Binding-site contacts:
Ligand atom C4 contacts residue ASN225 of chain 1.B at 4.2 Å.
Ligand atom O6 contacts residue THR99 of chain 1.B at 3.4 Å.
Ligand atom O7 contacts residue ASN225 of chain 1.B at 3.5 Å (h-bond).
Ligand atom O5 contacts residue THR99 of chain 1.B at 3.3 Å.
Ligand atom C5 contacts residue THR227 of chain 1.B at 3.6 Å.
Ligand atom C7 contacts residue SER450 of chain 1.A at 4.0 Å.
Ligand atom O5 contacts residue ASN225 of chain 1.B at 2.3 Å (h-bond).
Ligand atom C7 contacts residue ASN225 of chain 1.B at 3.4 Å.
Ligand atom O7 contacts residue SER450 of chain 1.A at 4.0 Å.
Ligand atom C2 contacts residue ASN225 of chain 1.B at 2.5 Å.
Ligand atom C8 contacts residue SER450 of chain 1.A at 3.9 Å.
Ligand atom C5 contacts residue THR99 of chain 1.B at 4.2 Å.
Ligand atom O7 contacts residue ARG448 of chain 1.A at 2.3 Å (salt-bridge).
Ligand atom N2 contacts residue ASN225 of chain 1.B at 3.0 Å (h-bond).
Ligand atom C1 contacts residue ASN225 of chain 1.B at 1.4 Å.
Ligand atom O5 contacts residue THR227 of chain 1.B at 3.6 Å.
Ligand atom C7 contacts residue ARG448 of chain 1.A at 3.4 Å.
Ligand atom C5 contacts residue ASN225 of chain 1.B at 3.6 Å.
Ligand atom C8 contacts residue ASN451 of chain 1.A at 4.2 Å.
Ligand atom C3 contacts residue ASN225 of chain 1.B at 3.8 Å.
Ligand atom O6 contacts residue THR227 of chain 1.B at 2.6 Å (h-bond).
Ligand atom C1 contacts residue THR99 of chain 1.B at 4.1 Å.
Ligand atom C6 contacts residue THR227 of chain 1.B at 3.7 Å.
Ligand atom C8 contacts residue ARG448 of chain 1.A at 3.9 Å.
Ligand atom C1 contacts residue THR227 of chain 1.B at 3.6 Å.
Ligand atom C6 contacts residue THR99 of chain 1.B at 3.7 Å.

Sequence of chain 1.A:
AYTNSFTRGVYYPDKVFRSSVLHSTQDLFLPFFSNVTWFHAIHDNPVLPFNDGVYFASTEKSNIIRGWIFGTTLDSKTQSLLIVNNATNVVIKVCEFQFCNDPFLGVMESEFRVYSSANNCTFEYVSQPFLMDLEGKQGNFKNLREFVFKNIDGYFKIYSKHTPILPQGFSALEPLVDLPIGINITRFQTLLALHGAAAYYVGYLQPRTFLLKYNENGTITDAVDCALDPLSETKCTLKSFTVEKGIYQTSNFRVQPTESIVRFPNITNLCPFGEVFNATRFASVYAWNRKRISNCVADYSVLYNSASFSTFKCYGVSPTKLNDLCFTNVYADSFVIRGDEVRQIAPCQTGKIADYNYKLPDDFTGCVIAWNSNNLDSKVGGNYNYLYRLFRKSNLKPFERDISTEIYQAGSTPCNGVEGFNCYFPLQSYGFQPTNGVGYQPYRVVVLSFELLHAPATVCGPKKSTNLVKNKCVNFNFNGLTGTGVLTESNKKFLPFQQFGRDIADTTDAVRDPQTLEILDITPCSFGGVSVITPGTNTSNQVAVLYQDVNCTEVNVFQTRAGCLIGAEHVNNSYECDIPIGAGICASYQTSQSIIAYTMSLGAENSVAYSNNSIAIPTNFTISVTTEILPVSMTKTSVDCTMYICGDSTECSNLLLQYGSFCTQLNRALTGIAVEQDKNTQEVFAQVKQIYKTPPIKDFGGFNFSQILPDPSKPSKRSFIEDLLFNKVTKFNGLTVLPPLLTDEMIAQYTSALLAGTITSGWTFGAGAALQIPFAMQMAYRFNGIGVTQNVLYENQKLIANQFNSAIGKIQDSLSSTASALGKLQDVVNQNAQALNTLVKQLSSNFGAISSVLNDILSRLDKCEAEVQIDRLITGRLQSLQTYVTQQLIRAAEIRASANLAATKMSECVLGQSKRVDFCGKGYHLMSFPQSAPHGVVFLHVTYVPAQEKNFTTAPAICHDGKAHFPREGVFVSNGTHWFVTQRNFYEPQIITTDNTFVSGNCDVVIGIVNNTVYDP

Sequence of chain 1.B:
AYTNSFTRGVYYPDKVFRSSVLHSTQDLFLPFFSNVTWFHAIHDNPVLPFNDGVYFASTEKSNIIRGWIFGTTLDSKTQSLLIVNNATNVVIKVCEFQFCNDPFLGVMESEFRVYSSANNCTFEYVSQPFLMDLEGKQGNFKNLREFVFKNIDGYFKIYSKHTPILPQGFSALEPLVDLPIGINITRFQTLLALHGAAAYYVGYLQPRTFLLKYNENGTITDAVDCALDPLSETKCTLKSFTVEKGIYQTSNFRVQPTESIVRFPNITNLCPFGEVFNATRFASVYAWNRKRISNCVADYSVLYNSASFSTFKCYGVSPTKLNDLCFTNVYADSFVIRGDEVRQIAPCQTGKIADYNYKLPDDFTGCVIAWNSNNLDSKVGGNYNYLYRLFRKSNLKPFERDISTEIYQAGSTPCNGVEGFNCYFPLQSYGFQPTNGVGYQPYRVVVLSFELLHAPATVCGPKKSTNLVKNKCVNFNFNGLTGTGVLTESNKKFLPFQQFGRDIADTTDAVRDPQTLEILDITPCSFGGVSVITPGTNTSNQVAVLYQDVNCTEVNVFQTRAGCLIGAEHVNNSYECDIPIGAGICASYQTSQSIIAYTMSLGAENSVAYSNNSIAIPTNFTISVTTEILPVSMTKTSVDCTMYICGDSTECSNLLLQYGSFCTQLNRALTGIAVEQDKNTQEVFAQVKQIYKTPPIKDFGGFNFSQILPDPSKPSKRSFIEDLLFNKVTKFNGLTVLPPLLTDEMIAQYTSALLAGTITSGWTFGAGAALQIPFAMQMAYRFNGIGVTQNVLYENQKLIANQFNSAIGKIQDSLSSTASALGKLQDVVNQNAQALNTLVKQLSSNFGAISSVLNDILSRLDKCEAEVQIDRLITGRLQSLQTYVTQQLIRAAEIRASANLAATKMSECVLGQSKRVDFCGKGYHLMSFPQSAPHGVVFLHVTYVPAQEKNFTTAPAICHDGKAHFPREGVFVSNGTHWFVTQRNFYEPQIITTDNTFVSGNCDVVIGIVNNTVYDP

The small molecule below binds the protein below.
Small molecule (SMILES): CC(=O)N[C@H]1[C@H](O[C@H]2[C@H](O)[C@@H](NC(C)=O)CO[C@@H]2CO)O[C@H](CO)[C@@H](O)[C@@H]1O